Binding-site contacts:
Ligand atom N14 contacts residue TYR91 of chain 1.A at 3.3 Å (h-bond).
Ligand atom O43 contacts residue TYR189 of chain 1.A at 2.6 Å (h-bond).
Ligand atom O19 contacts residue SER183 of chain 1.A at 2.7 Å (h-bond).
Ligand atom O20 contacts residue LEU321 of chain 1.A at 3.8 Å.
Ligand atom C31 contacts residue TYR189 of chain 1.A at 3.6 Å (hydrophobic).
Ligand atom O19 contacts residue ARG87 of chain 1.A at 2.8 Å (salt-bridge).
Ligand atom C31 contacts residue ILE187 of chain 1.A at 4.0 Å (hydrophobic).
Ligand atom C37 contacts residue LEU223 of chain 1.A at 4.0 Å (hydrophobic).
Ligand atom C1 contacts residue SER183 of chain 1.A at 3.6 Å.
Ligand atom C7 contacts residue PHE285 of chain 1.A at 4.0 Å (hydrophobic).
Ligand atom C16 contacts residue HIS214 of chain 1.A at 3.6 Å.
Ligand atom O42 contacts residue TYR189 of chain 1.A at 4.0 Å.
Ligand atom O18 contacts residue ILE187 of chain 1.A at 3.6 Å.
Ligand atom S17 contacts residue HIS214 of chain 1.A at 3.7 Å.
Ligand atom O43 contacts residue VAL272 of chain 1.A at 3.6 Å.
Ligand atom O42 contacts residue SER281 of chain 1.A at 3.0 Å (h-bond).
Ligand atom S17 contacts residue PHE285 of chain 1.A at 3.8 Å.
Ligand atom C31 contacts residue VAL272 of chain 1.A at 3.9 Å (hydrophobic).
Ligand atom O15 contacts residue THR331 of chain 1.A at 3.9 Å.
Ligand atom O20 contacts residue ARG87 of chain 1.A at 2.8 Å (salt-bridge).
Ligand atom O42 contacts residue GLN225 of chain 1.A at 3.9 Å.
Ligand atom N11 contacts residue PHE285 of chain 1.A at 3.9 Å.
Ligand atom C30 contacts residue ILE187 of chain 1.A at 3.9 Å (hydrophobic).
Ligand atom C2 contacts residue SER183 of chain 1.A at 4.0 Å.
Ligand atom S17 contacts residue FE1 of chain 1.B at 2.7 Å.
Ligand atom C1 contacts residue ARG87 of chain 1.A at 3.5 Å.
Ligand atom C37 contacts residue SER281 of chain 1.A at 3.9 Å.
Ligand atom C4 contacts residue PHE285 of chain 1.A at 3.8 Å (hydrophobic).
Ligand atom C32 contacts residue FE1 of chain 1.B at 3.7 Å.
Ligand atom N14 contacts residue CYS104 of chain 1.A at 3.9 Å.
Ligand atom C37 contacts residue PRO283 of chain 1.A at 4.0 Å (hydrophobic).
Ligand atom C12 contacts residue PHE211 of chain 1.A at 3.7 Å (hydrophobic).
Ligand atom C33 contacts residue FE1 of chain 1.B at 3.4 Å.
Ligand atom C3 contacts residue LEU321 of chain 1.A at 4.0 Å (hydrophobic).
Ligand atom S17 contacts residue ASP216 of chain 1.A at 3.9 Å.
Ligand atom C16 contacts residue FE1 of chain 1.B at 3.7 Å.
Ligand atom C33 contacts residue VAL272 of chain 1.A at 3.7 Å (hydrophobic).
Ligand atom C1 contacts residue CYS104 of chain 1.A at 4.0 Å (hydrophobic).
Ligand atom C2 contacts residue CYS104 of chain 1.A at 4.0 Å (hydrophobic).
Ligand atom C16 contacts residue PHE211 of chain 1.A at 3.7 Å (hydrophobic).

Sequence of chain 1.A:
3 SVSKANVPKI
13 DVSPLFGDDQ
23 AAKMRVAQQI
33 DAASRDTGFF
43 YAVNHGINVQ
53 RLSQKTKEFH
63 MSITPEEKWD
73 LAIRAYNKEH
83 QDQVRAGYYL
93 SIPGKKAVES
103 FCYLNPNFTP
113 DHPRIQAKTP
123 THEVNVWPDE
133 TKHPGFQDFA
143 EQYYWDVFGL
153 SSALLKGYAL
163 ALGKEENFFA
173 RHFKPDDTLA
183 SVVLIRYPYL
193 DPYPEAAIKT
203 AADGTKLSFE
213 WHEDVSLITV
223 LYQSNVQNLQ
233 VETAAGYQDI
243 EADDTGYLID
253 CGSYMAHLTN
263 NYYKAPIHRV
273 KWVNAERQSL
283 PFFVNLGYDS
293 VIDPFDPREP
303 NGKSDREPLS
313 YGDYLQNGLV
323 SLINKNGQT

The protein below binds the small molecule below.
Small molecule (SMILES): CC1(C)S[C@@H]2[C@H](NC(=O)CCC[C@H](N)C(=O)O)C(=O)N2[C@H]1C(=O)O